Binding-site contacts:
Ligand atom O1A contacts residue GLY116 of chain 1.B at 3.1 Å (h-bond).
Ligand atom N6 contacts residue LEU122 of chain 1.B at 3.5 Å.
Ligand atom C3' contacts residue GLN118 of chain 1.B at 3.6 Å.
Ligand atom PA contacts residue GLY116 of chain 1.B at 3.5 Å.
Ligand atom O3' contacts residue ARG65 of chain 1.B at 3.6 Å (salt-bridge).
Ligand atom O5' contacts residue ARG65 of chain 1.B at 3.3 Å (salt-bridge).
Ligand atom N7 contacts residue LEU122 of chain 1.B at 3.7 Å.
Ligand atom C8 contacts residue GLN118 of chain 1.B at 3.2 Å.
Ligand atom O2' contacts residue SER86 of chain 1.B at 3.7 Å.
Ligand atom O2B contacts residue ARG65 of chain 1.B at 3.6 Å.
Ligand atom C1' contacts residue LEU85 of chain 1.B at 3.3 Å (hydrophobic).
Ligand atom C4 contacts residue LEU85 of chain 1.B at 3.6 Å (hydrophobic).
Ligand atom O3B contacts residue GLY117 of chain 1.B at 3.2 Å (h-bond).
Ligand atom O1A contacts residue GLN118 of chain 1.B at 3.4 Å (h-bond).
Ligand atom O4' contacts residue ARG64 of chain 1.B at 3.6 Å (salt-bridge).
Ligand atom O2A contacts residue GLY116 of chain 1.B at 3.0 Å (h-bond).
Ligand atom O2A contacts residue THR66 of chain 1.B at 2.6 Å (h-bond).
Ligand atom O2A contacts residue GLY63 of chain 1.B at 3.4 Å.
Ligand atom O4' contacts residue LEU85 of chain 1.B at 3.5 Å (h-bond).
Ligand atom O1P contacts residue ARG87 of chain 1.B at 2.8 Å (salt-bridge).
Ligand atom O1A contacts residue VAL119 of chain 1.B at 3.2 Å (h-bond).
Ligand atom P2' contacts residue SER86 of chain 1.B at 3.6 Å.
Ligand atom O3B contacts residue GLN118 of chain 1.B at 3.0 Å (h-bond).
Ligand atom O2P contacts residue ARG64 of chain 1.B at 2.9 Å (salt-bridge).
Ligand atom C2 contacts residue GLY100 of chain 1.B at 3.4 Å.
Ligand atom O1B contacts residue GLY117 of chain 1.B at 3.3 Å (h-bond).
Ligand atom O3A contacts residue ARG65 of chain 1.B at 3.5 Å.
Ligand atom O3P contacts residue ARG64 of chain 1.B at 2.8 Å (salt-bridge).
Ligand atom P2' contacts residue ARG64 of chain 1.B at 3.7 Å.
Ligand atom C2 contacts residue LEU85 of chain 1.B at 3.6 Å (hydrophobic).
Ligand atom N3 contacts residue LEU85 of chain 1.B at 3.3 Å.
Ligand atom O3P contacts residue SER86 of chain 1.B at 2.7 Å (h-bond).
Ligand atom O5' contacts residue ARG64 of chain 1.B at 3.6 Å.
Ligand atom C5' contacts residue GLN118 of chain 1.B at 3.4 Å.
Ligand atom C2 contacts residue ARG87 of chain 1.B at 3.5 Å.
Ligand atom O5' contacts residue GLY63 of chain 1.B at 3.4 Å.
Ligand atom O1P contacts residue SER86 of chain 1.B at 3.6 Å.
Ligand atom C6 contacts residue LEU122 of chain 1.B at 3.8 Å (hydrophobic).
Ligand atom O2' contacts residue ARG64 of chain 1.B at 3.5 Å.
Ligand atom O1B contacts residue GLY116 of chain 1.B at 3.2 Å.

The small molecule below binds the protein below.
Small molecule (SMILES): Nc1ncnc2c1ncn2[C@@H]1O[C@H](CO[P](=O)(O)OP(=O)(O)O)[C@@H](O)[C@H]1OP(=O)(O)O

Sequence of chain 1.B:
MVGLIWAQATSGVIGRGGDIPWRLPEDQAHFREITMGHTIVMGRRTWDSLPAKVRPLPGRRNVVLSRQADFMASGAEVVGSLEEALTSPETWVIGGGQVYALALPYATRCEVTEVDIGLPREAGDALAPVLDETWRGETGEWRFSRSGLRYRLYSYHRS